Sequence of chain 1.C:
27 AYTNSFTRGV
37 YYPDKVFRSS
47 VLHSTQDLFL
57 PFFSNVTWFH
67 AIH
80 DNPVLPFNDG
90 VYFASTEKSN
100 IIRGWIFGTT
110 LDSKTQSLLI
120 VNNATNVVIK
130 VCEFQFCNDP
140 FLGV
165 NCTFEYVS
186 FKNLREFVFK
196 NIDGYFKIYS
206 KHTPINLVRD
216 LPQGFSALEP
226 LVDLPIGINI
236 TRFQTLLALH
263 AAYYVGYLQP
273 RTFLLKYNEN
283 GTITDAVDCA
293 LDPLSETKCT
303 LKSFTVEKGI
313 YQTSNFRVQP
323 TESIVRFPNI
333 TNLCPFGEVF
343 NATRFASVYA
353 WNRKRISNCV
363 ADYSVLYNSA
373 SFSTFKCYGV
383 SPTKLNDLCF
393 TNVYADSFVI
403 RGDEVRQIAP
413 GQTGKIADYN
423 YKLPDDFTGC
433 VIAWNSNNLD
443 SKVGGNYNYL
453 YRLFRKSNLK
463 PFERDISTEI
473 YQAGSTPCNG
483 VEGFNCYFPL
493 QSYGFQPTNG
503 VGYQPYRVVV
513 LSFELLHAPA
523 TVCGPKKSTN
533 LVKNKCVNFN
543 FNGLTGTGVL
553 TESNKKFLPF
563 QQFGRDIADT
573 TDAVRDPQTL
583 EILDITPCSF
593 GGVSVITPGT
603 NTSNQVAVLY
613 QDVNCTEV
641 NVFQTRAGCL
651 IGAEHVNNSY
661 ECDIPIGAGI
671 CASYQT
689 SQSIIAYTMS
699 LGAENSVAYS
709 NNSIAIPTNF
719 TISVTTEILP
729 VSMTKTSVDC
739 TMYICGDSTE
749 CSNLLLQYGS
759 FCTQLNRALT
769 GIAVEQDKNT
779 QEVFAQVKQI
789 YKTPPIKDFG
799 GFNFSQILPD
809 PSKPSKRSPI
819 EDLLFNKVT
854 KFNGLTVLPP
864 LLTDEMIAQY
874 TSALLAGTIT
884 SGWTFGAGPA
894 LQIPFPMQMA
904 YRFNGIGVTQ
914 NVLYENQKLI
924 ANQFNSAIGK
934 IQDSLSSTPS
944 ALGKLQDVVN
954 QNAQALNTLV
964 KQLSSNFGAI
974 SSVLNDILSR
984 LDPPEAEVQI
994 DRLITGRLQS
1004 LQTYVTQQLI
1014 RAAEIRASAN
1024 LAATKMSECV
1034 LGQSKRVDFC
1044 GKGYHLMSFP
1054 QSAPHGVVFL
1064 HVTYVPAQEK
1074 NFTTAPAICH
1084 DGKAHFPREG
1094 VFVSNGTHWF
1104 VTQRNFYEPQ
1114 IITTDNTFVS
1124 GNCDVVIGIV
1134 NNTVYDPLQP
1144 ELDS

Binding-site contacts:
Ligand atom O5 contacts residue PHE1103 of chain 1.C at 3.9 Å.
Ligand atom C1 contacts residue HIS1101 of chain 1.C at 4.2 Å.
Ligand atom C4 contacts residue ASN1098 of chain 1.C at 4.3 Å.
Ligand atom O4 contacts residue HIS1101 of chain 1.C at 3.6 Å.
Ligand atom C1 contacts residue ASN1098 of chain 1.C at 1.4 Å.
Ligand atom O7 contacts residue THR1100 of chain 1.C at 3.7 Å.
Ligand atom O7 contacts residue ASN1098 of chain 1.C at 3.9 Å.
Ligand atom C2 contacts residue ASN1098 of chain 1.C at 2.5 Å.
Ligand atom O5 contacts residue ASN1098 of chain 1.C at 2.5 Å (h-bond).
Ligand atom C6 contacts residue ASN1098 of chain 1.C at 4.0 Å.
Ligand atom O5 contacts residue HIS1101 of chain 1.C at 3.5 Å (h-bond).
Ligand atom C6 contacts residue PHE1103 of chain 1.C at 3.5 Å (hydrophobic).
Ligand atom C4 contacts residue HIS1101 of chain 1.C at 4.2 Å.
Ligand atom C7 contacts residue ASN1098 of chain 1.C at 3.7 Å.
Ligand atom N2 contacts residue ASN1098 of chain 1.C at 3.0 Å (h-bond).
Ligand atom C3 contacts residue ASN1098 of chain 1.C at 3.8 Å.
Ligand atom C5 contacts residue PHE1103 of chain 1.C at 4.0 Å (hydrophobic).
Ligand atom C3 contacts residue HIS1101 of chain 1.C at 4.4 Å.
Ligand atom C5 contacts residue ASN1098 of chain 1.C at 3.6 Å.
Ligand atom C5 contacts residue HIS1101 of chain 1.C at 3.9 Å.

This protein binds this small molecule.
Small molecule (SMILES): CC(=O)N[C@@H]1[C@@H](O)[C@H](O)[C@@H](CO)O[C@H]1O